A small-molecule ligand and the protein it binds are described below.
Small molecule (SMILES): O=Nc1ccccc1

Binding-site contacts:
Ligand atom C4 contacts residue PHE30 of chain 1.A at 4.0 Å (hydrophobic).
Ligand atom C4 contacts residue HEM1 of chain 1.B at 4.2 Å.
Ligand atom C5 contacts residue PHE30 of chain 1.A at 3.0 Å (hydrophobic).
Ligand atom O contacts residue VAL67 of chain 1.A at 3.7 Å.
Ligand atom C3 contacts residue ALA64 of chain 1.A at 4.0 Å (hydrophobic).
Ligand atom C1 contacts residue VAL67 of chain 1.A at 3.5 Å (hydrophobic).
Ligand atom C5 contacts residue HIS63 of chain 1.A at 4.3 Å.
Ligand atom C2 contacts residue VAL67 of chain 1.A at 3.4 Å (hydrophobic).
Ligand atom C6 contacts residue HEM1 of chain 1.B at 3.7 Å.
Ligand atom N contacts residue HIS97 of chain 1.A at 4.2 Å.
Ligand atom C6 contacts residue PHE44 of chain 1.A at 3.4 Å (hydrophobic).
Ligand atom C1 contacts residue PHE44 of chain 1.A at 4.5 Å (hydrophobic).
Ligand atom O contacts residue HEM1 of chain 1.B at 2.8 Å (h-bond).
Ligand atom O contacts residue VAL110 of chain 1.A at 4.0 Å.
Ligand atom C5 contacts residue HEM1 of chain 1.B at 4.3 Å.
Ligand atom N contacts residue HEM1 of chain 1.B at 2.0 Å.
Ligand atom C4 contacts residue PHE46 of chain 1.A at 4.0 Å (hydrophobic).
Ligand atom C6 contacts residue VAL67 of chain 1.A at 4.3 Å (hydrophobic).
Ligand atom C2 contacts residue HEM1 of chain 1.B at 2.7 Å.
Ligand atom C4 contacts residue ALA64 of chain 1.A at 4.0 Å (hydrophobic).
Ligand atom C5 contacts residue PHE44 of chain 1.A at 3.4 Å (hydrophobic).
Ligand atom N contacts residue VAL67 of chain 1.A at 3.6 Å.
Ligand atom C2 contacts residue HIS63 of chain 1.A at 4.0 Å.
Ligand atom C3 contacts residue HIS63 of chain 1.A at 3.2 Å.
Ligand atom C1 contacts residue HEM1 of chain 1.B at 2.9 Å.
Ligand atom C4 contacts residue HIS63 of chain 1.A at 3.1 Å.
Ligand atom C5 contacts residue PHE46 of chain 1.A at 4.1 Å (hydrophobic).
Ligand atom C3 contacts residue VAL67 of chain 1.A at 4.2 Å (hydrophobic).
Ligand atom C6 contacts residue PHE30 of chain 1.A at 3.7 Å (hydrophobic).
Ligand atom C3 contacts residue HEM1 of chain 1.B at 3.4 Å.

Sequence of chain 1.A:
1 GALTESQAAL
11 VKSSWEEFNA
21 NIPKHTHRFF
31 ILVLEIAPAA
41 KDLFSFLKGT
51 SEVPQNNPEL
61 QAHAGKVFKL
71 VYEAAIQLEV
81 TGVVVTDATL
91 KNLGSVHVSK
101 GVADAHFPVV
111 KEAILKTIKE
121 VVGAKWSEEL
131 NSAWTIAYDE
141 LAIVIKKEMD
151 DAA